The protein below binds the small molecule below.
Small molecule (SMILES): CC(=O)N[C@@H]1[C@@H](O)[C@H](O)[C@@H](CO)O[C@H]1O

Sequence of chain 1.D:
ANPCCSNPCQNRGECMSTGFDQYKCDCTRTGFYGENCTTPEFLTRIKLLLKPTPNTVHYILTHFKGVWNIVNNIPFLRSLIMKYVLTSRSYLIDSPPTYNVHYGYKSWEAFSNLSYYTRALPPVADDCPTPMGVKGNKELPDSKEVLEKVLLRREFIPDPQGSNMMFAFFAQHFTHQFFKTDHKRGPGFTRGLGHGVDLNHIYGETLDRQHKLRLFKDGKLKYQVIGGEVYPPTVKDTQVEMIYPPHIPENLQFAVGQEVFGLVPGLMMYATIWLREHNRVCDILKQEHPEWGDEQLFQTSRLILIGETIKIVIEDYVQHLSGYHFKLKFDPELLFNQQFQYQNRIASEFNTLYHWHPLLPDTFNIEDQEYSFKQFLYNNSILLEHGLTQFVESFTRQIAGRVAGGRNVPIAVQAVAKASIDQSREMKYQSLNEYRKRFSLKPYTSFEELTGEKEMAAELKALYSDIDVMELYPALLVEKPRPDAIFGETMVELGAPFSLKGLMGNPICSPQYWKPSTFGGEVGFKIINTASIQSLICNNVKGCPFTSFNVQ

Binding-site contacts:
Ligand atom O6 contacts residue PRO8 of chain 1.D at 3.8 Å.
Ligand atom C1 contacts residue ASN36 of chain 1.D at 2.5 Å.
Ligand atom O6 contacts residue SER6 of chain 1.D at 3.5 Å (h-bond).
Ligand atom C2 contacts residue ASN36 of chain 1.D at 3.1 Å.
Ligand atom N2 contacts residue ASN36 of chain 1.D at 3.2 Å (h-bond).
Ligand atom C1 contacts residue TYR23 of chain 1.D at 3.4 Å (hydrophobic).
Ligand atom C1 contacts residue GLU35 of chain 1.D at 4.4 Å.
Ligand atom C5 contacts residue TYR23 of chain 1.D at 4.1 Å (hydrophobic).
Ligand atom O5 contacts residue TYR23 of chain 1.D at 3.8 Å.
Ligand atom C2 contacts residue GLU35 of chain 1.D at 4.2 Å.
Ligand atom N2 contacts residue GLU35 of chain 1.D at 3.0 Å (salt-bridge).
Ligand atom O7 contacts residue ASN36 of chain 1.D at 3.0 Å (h-bond).
Ligand atom O5 contacts residue ASN36 of chain 1.D at 3.3 Å (h-bond).
Ligand atom C8 contacts residue ASN36 of chain 1.D at 4.3 Å.
Ligand atom C6 contacts residue SER6 of chain 1.D at 4.4 Å.
Ligand atom C7 contacts residue ASN36 of chain 1.D at 3.2 Å.
Ligand atom C8 contacts residue GLU35 of chain 1.D at 2.9 Å.
Ligand atom C7 contacts residue GLU35 of chain 1.D at 3.4 Å.